Binding-site contacts:
Ligand atom C4' contacts residue DA1 of chain 1.XF at 3.9 Å.
Ligand atom C5' contacts residue DA1 of chain 1.XF at 4.4 Å.
Ligand atom C2' contacts residue DA1 of chain 1.XF at 3.1 Å.
Ligand atom O5' contacts residue DA1 of chain 1.XF at 4.3 Å.
Ligand atom O3' contacts residue PRO205 of chain 1.HB at 4.2 Å.
Ligand atom C5' contacts residue PRO205 of chain 1.HB at 4.5 Å (hydrophobic).
Ligand atom O3' contacts residue DA1 of chain 1.XF at 1.6 Å.
Ligand atom C3' contacts residue DA1 of chain 1.XF at 2.6 Å.

Sequence of chain 1.HB:
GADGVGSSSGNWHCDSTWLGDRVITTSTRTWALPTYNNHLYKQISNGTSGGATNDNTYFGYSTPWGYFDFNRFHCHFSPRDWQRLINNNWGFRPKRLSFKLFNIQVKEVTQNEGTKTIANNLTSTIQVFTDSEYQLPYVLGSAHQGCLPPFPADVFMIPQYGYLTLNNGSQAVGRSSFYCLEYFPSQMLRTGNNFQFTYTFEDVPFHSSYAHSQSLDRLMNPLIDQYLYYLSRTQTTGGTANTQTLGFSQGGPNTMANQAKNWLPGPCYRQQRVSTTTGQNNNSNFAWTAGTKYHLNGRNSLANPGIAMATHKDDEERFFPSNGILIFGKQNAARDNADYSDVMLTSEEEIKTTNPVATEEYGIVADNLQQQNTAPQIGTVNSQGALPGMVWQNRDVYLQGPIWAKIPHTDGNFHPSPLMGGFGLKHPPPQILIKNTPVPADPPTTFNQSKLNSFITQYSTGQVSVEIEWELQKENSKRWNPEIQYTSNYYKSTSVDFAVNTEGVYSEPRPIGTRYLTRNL

This small molecule binds to this protein.
Small molecule (SMILES): Nc1ccn([C@H]2C[C@H](O)[C@@H](COP(=O)(O)O)O2)c(=O)n1